Binding-site contacts:
Ligand atom N2 contacts residue ASN1134 of chain 1.B at 2.9 Å (h-bond).
Ligand atom C4 contacts residue ASN1134 of chain 1.B at 4.2 Å.
Ligand atom C7 contacts residue ASN1134 of chain 1.B at 3.5 Å.
Ligand atom C8 contacts residue ILE1132 of chain 1.B at 3.6 Å (hydrophobic).
Ligand atom O5 contacts residue ASN1134 of chain 1.B at 2.4 Å (h-bond).
Ligand atom C2 contacts residue ASN1134 of chain 1.B at 2.5 Å.
Ligand atom C5 contacts residue ASN1134 of chain 1.B at 3.7 Å.
Ligand atom C1 contacts residue ASN1134 of chain 1.B at 1.4 Å.
Ligand atom O7 contacts residue ASN1134 of chain 1.B at 3.7 Å.
Ligand atom C3 contacts residue ASN1134 of chain 1.B at 3.8 Å.

A small-molecule ligand and the protein it binds are described below.
Small molecule (SMILES): CC(=O)N[C@H]1[C@H](O[C@H]2[C@H](O)[C@@H](NC(C)=O)CO[C@@H]2CO)O[C@H](CO)[C@@H](O)[C@@H]1O

Sequence of chain 1.B:
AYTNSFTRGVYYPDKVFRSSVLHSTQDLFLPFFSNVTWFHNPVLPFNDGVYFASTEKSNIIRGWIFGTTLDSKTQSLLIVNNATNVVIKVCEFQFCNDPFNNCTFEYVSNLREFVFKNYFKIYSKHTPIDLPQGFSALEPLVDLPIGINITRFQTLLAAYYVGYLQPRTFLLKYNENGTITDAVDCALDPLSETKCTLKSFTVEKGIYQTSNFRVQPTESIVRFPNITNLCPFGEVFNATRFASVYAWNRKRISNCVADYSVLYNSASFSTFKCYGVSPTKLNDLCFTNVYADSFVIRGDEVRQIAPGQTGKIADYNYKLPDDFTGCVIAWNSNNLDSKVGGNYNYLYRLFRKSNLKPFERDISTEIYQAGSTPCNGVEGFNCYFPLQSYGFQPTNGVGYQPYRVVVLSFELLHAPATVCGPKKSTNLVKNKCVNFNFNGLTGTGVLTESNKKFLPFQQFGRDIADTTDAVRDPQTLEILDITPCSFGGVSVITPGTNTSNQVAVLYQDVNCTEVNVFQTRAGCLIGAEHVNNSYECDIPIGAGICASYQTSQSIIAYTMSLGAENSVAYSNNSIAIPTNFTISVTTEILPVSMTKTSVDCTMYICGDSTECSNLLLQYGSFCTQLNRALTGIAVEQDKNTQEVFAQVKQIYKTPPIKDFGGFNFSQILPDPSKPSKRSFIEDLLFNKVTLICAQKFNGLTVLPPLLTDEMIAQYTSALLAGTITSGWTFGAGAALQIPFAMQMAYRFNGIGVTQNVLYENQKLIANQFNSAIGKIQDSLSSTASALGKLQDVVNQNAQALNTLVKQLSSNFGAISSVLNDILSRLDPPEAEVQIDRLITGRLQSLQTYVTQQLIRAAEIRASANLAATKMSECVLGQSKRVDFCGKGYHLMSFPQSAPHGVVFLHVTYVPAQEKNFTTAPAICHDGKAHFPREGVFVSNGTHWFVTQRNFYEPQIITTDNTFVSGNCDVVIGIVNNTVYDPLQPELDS